A small-molecule ligand and the protein it binds are described below.
Small molecule (SMILES): CC(=O)N[C@@H]1[C@@H](O)[C@H](O)[C@@H](CO)O[C@H]1O

Sequence of chain 1.C:
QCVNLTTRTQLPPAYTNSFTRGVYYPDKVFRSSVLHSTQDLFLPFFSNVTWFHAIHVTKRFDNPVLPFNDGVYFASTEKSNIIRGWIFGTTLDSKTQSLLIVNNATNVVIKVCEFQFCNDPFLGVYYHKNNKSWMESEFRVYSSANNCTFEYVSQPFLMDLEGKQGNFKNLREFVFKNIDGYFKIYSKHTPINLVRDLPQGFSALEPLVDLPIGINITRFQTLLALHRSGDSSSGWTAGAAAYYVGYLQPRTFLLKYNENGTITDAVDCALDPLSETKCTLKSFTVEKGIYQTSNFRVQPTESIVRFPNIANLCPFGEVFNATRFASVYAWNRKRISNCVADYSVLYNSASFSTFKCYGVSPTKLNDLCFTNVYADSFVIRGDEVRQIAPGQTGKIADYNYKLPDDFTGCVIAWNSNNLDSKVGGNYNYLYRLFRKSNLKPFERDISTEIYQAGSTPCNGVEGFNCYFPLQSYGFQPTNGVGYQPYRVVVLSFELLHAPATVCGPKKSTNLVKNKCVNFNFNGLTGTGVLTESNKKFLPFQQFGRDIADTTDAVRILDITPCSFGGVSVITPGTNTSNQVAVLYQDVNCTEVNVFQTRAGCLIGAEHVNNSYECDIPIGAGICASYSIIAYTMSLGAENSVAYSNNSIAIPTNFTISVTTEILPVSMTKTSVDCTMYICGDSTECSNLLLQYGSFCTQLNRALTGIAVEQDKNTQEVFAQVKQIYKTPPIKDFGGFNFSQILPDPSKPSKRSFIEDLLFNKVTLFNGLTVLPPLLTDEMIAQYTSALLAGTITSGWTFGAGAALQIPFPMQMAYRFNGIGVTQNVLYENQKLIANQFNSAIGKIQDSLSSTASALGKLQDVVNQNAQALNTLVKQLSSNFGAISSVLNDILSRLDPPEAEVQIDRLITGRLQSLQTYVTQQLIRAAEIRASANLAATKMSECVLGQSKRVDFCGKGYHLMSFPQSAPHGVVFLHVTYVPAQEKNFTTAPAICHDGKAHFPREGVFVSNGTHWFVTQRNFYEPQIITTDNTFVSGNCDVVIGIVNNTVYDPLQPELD

Sequence of chain 1.B:
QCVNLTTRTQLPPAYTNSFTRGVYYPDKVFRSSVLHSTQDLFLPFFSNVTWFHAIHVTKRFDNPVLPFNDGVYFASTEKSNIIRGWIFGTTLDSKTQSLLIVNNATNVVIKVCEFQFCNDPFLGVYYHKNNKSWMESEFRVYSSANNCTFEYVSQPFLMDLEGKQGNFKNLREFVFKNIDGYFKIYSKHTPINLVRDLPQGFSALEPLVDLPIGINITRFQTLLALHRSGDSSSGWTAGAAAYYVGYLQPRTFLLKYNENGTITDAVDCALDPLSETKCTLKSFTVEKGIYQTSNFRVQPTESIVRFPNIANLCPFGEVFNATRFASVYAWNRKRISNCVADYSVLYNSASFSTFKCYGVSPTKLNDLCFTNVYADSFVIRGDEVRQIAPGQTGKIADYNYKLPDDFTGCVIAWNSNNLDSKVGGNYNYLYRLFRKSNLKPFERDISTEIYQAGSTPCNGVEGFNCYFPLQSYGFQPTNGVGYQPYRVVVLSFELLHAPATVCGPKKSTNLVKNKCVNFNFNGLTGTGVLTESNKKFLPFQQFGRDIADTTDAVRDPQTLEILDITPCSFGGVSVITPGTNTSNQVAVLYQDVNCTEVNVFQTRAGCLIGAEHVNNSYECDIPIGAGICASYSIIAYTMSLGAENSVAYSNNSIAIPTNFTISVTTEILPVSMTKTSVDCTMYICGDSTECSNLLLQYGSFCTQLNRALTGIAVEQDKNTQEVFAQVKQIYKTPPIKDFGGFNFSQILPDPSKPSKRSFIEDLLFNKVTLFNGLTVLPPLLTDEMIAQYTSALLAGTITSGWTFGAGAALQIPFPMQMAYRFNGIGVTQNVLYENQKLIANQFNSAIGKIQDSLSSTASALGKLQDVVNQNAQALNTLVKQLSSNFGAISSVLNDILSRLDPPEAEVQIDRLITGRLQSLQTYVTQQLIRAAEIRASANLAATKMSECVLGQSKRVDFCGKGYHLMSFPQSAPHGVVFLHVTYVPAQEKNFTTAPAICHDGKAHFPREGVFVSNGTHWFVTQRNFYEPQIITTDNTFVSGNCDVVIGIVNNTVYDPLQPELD

Binding-site contacts:
Ligand atom C7 contacts residue ASN709 of chain 1.B at 3.1 Å.
Ligand atom O7 contacts residue ASP796 of chain 1.C at 4.2 Å.
Ligand atom C8 contacts residue GLY1131 of chain 1.B at 4.0 Å.
Ligand atom C4 contacts residue ASN709 of chain 1.B at 4.3 Å.
Ligand atom C2 contacts residue ASN709 of chain 1.B at 2.5 Å.
Ligand atom C2 contacts residue ASP796 of chain 1.C at 4.3 Å.
Ligand atom O5 contacts residue ASP796 of chain 1.C at 3.5 Å (salt-bridge).
Ligand atom O5 contacts residue ASN709 of chain 1.B at 2.4 Å (h-bond).
Ligand atom C8 contacts residue ASN709 of chain 1.B at 4.3 Å.
Ligand atom C1 contacts residue ASP796 of chain 1.C at 3.8 Å.
Ligand atom C5 contacts residue ASN709 of chain 1.B at 3.7 Å.
Ligand atom O6 contacts residue ASP796 of chain 1.C at 4.2 Å.
Ligand atom N2 contacts residue ASN709 of chain 1.B at 2.9 Å (h-bond).
Ligand atom C1 contacts residue ASN709 of chain 1.B at 1.4 Å.
Ligand atom C3 contacts residue ASN709 of chain 1.B at 3.8 Å.
Ligand atom C8 contacts residue ILE1130 of chain 1.B at 4.2 Å (hydrophobic).
Ligand atom O7 contacts residue ASN709 of chain 1.B at 3.0 Å (h-bond).